Binding-site contacts:
Ligand atom C7 contacts residue ILE142 of chain 2.A at 4.0 Å (hydrophobic).
Ligand atom C7 contacts residue ARG274 of chain 2.A at 3.6 Å.
Ligand atom N8 contacts residue ASN140 of chain 2.A at 2.8 Å (h-bond).
Ligand atom N12 contacts residue ILE142 of chain 2.A at 3.7 Å.
Ligand atom C4 contacts residue PHE209 of chain 2.A at 4.0 Å (hydrophobic).
Ligand atom C13 contacts residue ILE142 of chain 2.A at 3.4 Å (hydrophobic).
Ligand atom C1 contacts residue GLY236 of chain 2.A at 4.0 Å.
Ligand atom C10 contacts residue PHE209 of chain 2.A at 3.8 Å (hydrophobic).
Ligand atom C13 contacts residue ASP121 of chain 2.A at 3.1 Å.
Ligand atom C1 contacts residue MET165 of chain 2.A at 3.8 Å (hydrophobic).
Ligand atom N3 contacts residue ARG274 of chain 2.A at 4.1 Å.
Ligand atom N3 contacts residue MET165 of chain 2.A at 3.7 Å.
Ligand atom N12 contacts residue ARG274 of chain 2.A at 3.5 Å.
Ligand atom C11 contacts residue SO41 of chain 2.F at 3.8 Å.
Ligand atom C5 contacts residue MET165 of chain 2.A at 3.8 Å (hydrophobic).
Ligand atom N9 contacts residue PHE209 of chain 2.A at 3.6 Å.
Ligand atom C5 contacts residue ASP204 of chain 2.A at 3.1 Å.
Ligand atom O2 contacts residue LYS240 of chain 2.A at 2.6 Å (salt-bridge).
Ligand atom N9 contacts residue LYS240 of chain 2.A at 3.2 Å (salt-bridge).
Ligand atom C13 contacts residue ARG274 of chain 2.A at 3.7 Å.
Ligand atom N6 contacts residue ASN140 of chain 2.A at 3.1 Å (h-bond).
Ligand atom N6 contacts residue ARG274 of chain 2.A at 3.8 Å.
Ligand atom C10 contacts residue SO41 of chain 2.F at 3.7 Å.
Ligand atom C4 contacts residue ARG274 of chain 2.A at 3.5 Å.
Ligand atom C10 contacts residue ARG274 of chain 2.A at 3.5 Å.
Ligand atom C1 contacts residue LYS240 of chain 2.A at 3.6 Å.
Ligand atom N9 contacts residue ARG274 of chain 2.A at 3.4 Å (salt-bridge).
Ligand atom C5 contacts residue ARG274 of chain 2.A at 3.9 Å.
Ligand atom O2 contacts residue GLY236 of chain 2.A at 3.1 Å (h-bond).
Ligand atom N8 contacts residue ASP204 of chain 2.A at 2.7 Å (salt-bridge).
Ligand atom C4 contacts residue LYS240 of chain 2.A at 3.8 Å.
Ligand atom C5 contacts residue ASN140 of chain 2.A at 3.7 Å.
Ligand atom N8 contacts residue LEU234 of chain 2.A at 3.7 Å.
Ligand atom C11 contacts residue ARG274 of chain 2.A at 3.5 Å.
Ligand atom N3 contacts residue ASP204 of chain 2.A at 2.7 Å (salt-bridge).
Ligand atom N3 contacts residue LEU234 of chain 2.A at 4.0 Å.
Ligand atom C1 contacts residue ASP204 of chain 2.A at 3.9 Å.
Ligand atom N6 contacts residue ILE142 of chain 2.A at 4.0 Å.
Ligand atom C13 contacts residue ASN140 of chain 2.A at 3.5 Å.
Ligand atom N8 contacts residue ILE163 of chain 2.A at 3.9 Å.

Sequence of chain 2.A:
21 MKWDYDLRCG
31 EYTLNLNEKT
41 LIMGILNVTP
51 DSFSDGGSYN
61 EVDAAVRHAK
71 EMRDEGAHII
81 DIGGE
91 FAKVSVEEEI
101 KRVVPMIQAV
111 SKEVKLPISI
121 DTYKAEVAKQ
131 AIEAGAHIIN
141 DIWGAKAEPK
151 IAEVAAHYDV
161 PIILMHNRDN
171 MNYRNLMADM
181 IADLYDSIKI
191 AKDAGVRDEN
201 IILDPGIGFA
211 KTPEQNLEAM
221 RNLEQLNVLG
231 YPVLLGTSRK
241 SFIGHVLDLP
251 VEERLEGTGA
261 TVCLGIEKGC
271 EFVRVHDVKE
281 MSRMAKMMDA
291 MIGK

A protein and the small-molecule ligand that binds it are described below.
Small molecule (SMILES): CN1CC=Nc2c1nc(N)[nH]c2=O